Binding-site contacts:
Ligand atom P08 contacts residue ZN1 of chain 1.HB at 3.2 Å.
Ligand atom O09 contacts residue LYS302 of chain 1.F at 2.7 Å (salt-bridge).
Ligand atom O21 contacts residue THR404 of chain 1.F at 3.4 Å.
Ligand atom C18 contacts residue PHE314 of chain 1.F at 3.6 Å (hydrophobic).
Ligand atom O10 contacts residue ZN1 of chain 1.HB at 2.5 Å.
Ligand atom P08 contacts residue LEU403 of chain 1.F at 3.6 Å.
Ligand atom C16 contacts residue GLY405 of chain 1.F at 3.7 Å.
Ligand atom O21 contacts residue GLY405 of chain 1.F at 2.5 Å (h-bond).
Ligand atom C15 contacts residue MET312 of chain 1.F at 3.9 Å (hydrophobic).
Ligand atom P08 contacts residue ASP375 of chain 1.F at 3.6 Å.
Ligand atom C11 contacts residue THR402 of chain 1.F at 3.4 Å.
Ligand atom C07 contacts residue CO31 of chain 1.GB at 3.6 Å.
Ligand atom C16 contacts residue MET308 of chain 1.F at 3.7 Å (hydrophobic).
Ligand atom P08 contacts residue ZN1 of chain 1.IB at 2.9 Å.
Ligand atom C11 contacts residue ASP315 of chain 1.F at 3.9 Å.
Ligand atom C19 contacts residue GLY405 of chain 1.F at 3.6 Å.
Ligand atom C11 contacts residue ZN1 of chain 1.HB at 3.1 Å.
Ligand atom O10 contacts residue ASP375 of chain 1.F at 3.2 Å (salt-bridge).
Ligand atom O09 contacts residue ZN1 of chain 1.HB at 3.7 Å.
Ligand atom N12 contacts residue ASP315 of chain 1.F at 2.9 Å (salt-bridge).
Ligand atom C11 contacts residue LEU403 of chain 1.F at 3.7 Å (hydrophobic).
Ligand atom N12 contacts residue ASP295 of chain 1.F at 3.1 Å (salt-bridge).
Ligand atom C14 contacts residue LYS302 of chain 1.F at 3.6 Å.
Ligand atom N12 contacts residue THR402 of chain 1.F at 3.7 Å.
Ligand atom O09 contacts residue ASP375 of chain 1.F at 2.8 Å (salt-bridge).
Ligand atom C17 contacts residue PHE314 of chain 1.F at 3.5 Å (hydrophobic).
Ligand atom C07 contacts residue LEU403 of chain 1.F at 3.0 Å (hydrophobic).
Ligand atom O10 contacts residue ZN1 of chain 1.IB at 2.5 Å.
Ligand atom C11 contacts residue LYS290 of chain 1.F at 3.8 Å.
Ligand atom N12 contacts residue LYS290 of chain 1.F at 3.5 Å (salt-bridge).
Ligand atom O10 contacts residue ASP295 of chain 1.F at 3.5 Å (salt-bridge).
Ligand atom C18 contacts residue THR402 of chain 1.F at 3.8 Å.
Ligand atom P08 contacts residue ASP295 of chain 1.F at 3.6 Å.
Ligand atom O10 contacts residue CO31 of chain 1.GB at 2.7 Å (h-bond).
Ligand atom N12 contacts residue ZN1 of chain 1.HB at 2.3 Å.
Ligand atom O10 contacts residue GLU377 of chain 1.F at 3.2 Å (salt-bridge).
Ligand atom O09 contacts residue ASP295 of chain 1.F at 2.9 Å (salt-bridge).
Ligand atom O10 contacts residue LYS290 of chain 1.F at 3.4 Å (salt-bridge).
Ligand atom O09 contacts residue ZN1 of chain 1.IB at 2.2 Å.
Ligand atom O10 contacts residue LEU403 of chain 1.F at 3.6 Å.

Sequence of chain 1.F:
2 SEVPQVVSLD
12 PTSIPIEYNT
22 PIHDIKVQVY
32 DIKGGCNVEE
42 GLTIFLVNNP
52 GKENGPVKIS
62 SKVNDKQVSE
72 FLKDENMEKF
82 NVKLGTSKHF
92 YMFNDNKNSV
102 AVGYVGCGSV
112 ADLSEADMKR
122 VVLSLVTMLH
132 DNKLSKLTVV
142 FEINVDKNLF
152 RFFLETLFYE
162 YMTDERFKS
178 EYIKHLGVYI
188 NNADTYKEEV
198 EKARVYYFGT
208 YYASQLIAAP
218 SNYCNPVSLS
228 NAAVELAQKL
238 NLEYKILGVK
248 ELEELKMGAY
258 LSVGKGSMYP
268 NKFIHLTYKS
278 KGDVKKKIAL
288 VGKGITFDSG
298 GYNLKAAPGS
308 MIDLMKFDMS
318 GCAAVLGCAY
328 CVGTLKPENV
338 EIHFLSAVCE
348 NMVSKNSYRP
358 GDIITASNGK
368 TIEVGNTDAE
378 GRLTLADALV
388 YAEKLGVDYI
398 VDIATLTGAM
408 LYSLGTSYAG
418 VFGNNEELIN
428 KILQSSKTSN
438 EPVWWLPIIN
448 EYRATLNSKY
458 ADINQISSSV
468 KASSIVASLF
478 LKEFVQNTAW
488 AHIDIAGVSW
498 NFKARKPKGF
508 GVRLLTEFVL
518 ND

This protein binds this small molecule.
Small molecule (SMILES): CC(C)C[C@H](CP(=O)(O)[C@@H](N)c1ccccc1)C(=O)O